A small-molecule ligand and the protein it binds are described below.
Small molecule (SMILES): CC(=O)N[C@@H]1[C@@H](O)[C@H](O)[C@@H](CO)O[C@H]1O

Binding-site contacts:
Ligand atom C8 contacts residue THR428 of chain 1.J at 4.3 Å.
Ligand atom C2 contacts residue GLN585 of chain 1.K at 4.0 Å.
Ligand atom C1 contacts residue GLN585 of chain 1.K at 4.2 Å.
Ligand atom O6 contacts residue GLN585 of chain 1.K at 3.8 Å.
Ligand atom O7 contacts residue VAL586 of chain 1.K at 4.3 Å.
Ligand atom O7 contacts residue THR588 of chain 1.K at 4.5 Å.
Ligand atom C1 contacts residue ASN169 of chain 1.K at 1.4 Å.
Ligand atom C4 contacts residue ASN169 of chain 1.K at 4.2 Å.
Ligand atom C3 contacts residue ASN169 of chain 1.K at 3.8 Å.
Ligand atom O7 contacts residue GLN585 of chain 1.K at 4.0 Å.
Ligand atom N2 contacts residue ASN169 of chain 1.K at 2.9 Å (h-bond).
Ligand atom C2 contacts residue ASN169 of chain 1.K at 2.5 Å.
Ligand atom C8 contacts residue ASN169 of chain 1.K at 4.3 Å.
Ligand atom C5 contacts residue ASN169 of chain 1.K at 3.7 Å.
Ligand atom O5 contacts residue GLN585 of chain 1.K at 3.9 Å.
Ligand atom O5 contacts residue ASN169 of chain 1.K at 2.4 Å (h-bond).
Ligand atom C6 contacts residue THR171 of chain 1.K at 4.3 Å.
Ligand atom C8 contacts residue THR588 of chain 1.K at 4.5 Å.
Ligand atom O7 contacts residue ASN169 of chain 1.K at 3.1 Å (h-bond).
Ligand atom C7 contacts residue ASN169 of chain 1.K at 3.2 Å.
Ligand atom C8 contacts residue CYS416 of chain 1.J at 3.6 Å (hydrophobic).
Ligand atom O6 contacts residue LYS172 of chain 1.K at 4.4 Å.

Sequence of chain 1.J:
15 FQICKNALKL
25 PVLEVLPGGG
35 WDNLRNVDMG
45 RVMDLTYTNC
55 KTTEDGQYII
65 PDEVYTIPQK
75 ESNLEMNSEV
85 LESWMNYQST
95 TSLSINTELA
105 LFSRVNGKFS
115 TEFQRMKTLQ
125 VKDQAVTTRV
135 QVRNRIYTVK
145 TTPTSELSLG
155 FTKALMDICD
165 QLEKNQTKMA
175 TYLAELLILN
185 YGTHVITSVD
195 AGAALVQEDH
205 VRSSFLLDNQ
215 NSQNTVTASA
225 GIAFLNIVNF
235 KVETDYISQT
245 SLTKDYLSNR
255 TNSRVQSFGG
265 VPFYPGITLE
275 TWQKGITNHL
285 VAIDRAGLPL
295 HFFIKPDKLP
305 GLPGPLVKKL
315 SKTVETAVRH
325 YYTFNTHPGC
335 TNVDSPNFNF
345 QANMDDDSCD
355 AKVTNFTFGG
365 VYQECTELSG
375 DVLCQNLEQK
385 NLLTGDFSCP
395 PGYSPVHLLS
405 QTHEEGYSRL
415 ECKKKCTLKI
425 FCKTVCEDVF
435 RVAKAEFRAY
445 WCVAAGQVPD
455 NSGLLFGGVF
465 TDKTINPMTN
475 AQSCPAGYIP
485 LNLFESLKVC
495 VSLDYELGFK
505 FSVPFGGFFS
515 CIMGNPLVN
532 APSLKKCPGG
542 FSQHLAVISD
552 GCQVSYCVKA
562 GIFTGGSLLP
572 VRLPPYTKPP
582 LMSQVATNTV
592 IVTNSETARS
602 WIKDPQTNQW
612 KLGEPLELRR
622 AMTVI

Sequence of chain 1.K:
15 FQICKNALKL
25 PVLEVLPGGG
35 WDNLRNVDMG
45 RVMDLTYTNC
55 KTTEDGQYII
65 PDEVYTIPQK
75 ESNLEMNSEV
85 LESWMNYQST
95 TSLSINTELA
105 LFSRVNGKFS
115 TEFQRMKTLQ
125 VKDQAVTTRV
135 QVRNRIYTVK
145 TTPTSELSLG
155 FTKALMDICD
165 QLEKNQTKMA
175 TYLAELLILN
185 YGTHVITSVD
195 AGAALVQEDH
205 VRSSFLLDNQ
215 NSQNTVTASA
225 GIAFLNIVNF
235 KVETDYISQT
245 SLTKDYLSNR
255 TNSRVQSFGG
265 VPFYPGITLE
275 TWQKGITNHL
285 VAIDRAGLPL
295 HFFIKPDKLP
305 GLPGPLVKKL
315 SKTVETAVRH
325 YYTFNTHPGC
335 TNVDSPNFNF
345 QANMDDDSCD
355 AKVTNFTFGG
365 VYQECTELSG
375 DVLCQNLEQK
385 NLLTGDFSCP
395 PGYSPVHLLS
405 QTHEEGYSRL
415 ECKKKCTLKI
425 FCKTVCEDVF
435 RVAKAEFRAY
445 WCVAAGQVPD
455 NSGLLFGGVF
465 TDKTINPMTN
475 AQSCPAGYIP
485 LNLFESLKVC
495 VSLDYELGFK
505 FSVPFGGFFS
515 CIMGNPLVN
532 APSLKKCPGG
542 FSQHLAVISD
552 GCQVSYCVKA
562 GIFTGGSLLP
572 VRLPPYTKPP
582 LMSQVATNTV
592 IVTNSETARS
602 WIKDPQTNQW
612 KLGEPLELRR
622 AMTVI